The small molecule below binds the protein below.
Small molecule (SMILES): CC(=O)N[C@H]1[C@H](O[C@H]2[C@H](O)[C@@H](NC(C)=O)CO[C@@H]2CO)O[C@H](CO)[C@@H](O)[C@@H]1O

Sequence of chain 1.D:
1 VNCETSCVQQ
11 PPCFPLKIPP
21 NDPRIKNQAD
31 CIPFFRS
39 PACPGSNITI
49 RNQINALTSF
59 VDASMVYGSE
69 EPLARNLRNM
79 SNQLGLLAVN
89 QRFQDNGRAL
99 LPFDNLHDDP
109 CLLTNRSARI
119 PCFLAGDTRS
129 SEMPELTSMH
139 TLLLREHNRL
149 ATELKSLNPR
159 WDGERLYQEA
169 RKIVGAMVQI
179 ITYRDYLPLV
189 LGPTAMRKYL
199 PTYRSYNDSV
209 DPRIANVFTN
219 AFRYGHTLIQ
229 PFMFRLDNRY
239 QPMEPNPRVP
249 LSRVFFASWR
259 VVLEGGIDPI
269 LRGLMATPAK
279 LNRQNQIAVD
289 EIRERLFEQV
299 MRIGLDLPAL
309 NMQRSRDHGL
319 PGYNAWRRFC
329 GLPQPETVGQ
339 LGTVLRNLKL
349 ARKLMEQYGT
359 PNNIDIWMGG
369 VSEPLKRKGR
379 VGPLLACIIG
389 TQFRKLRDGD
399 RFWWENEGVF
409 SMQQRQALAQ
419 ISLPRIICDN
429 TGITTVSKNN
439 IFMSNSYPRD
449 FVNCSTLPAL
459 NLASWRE

Binding-site contacts:
Ligand atom O6 contacts residue LEU261 of chain 1.D at 3.8 Å.
Ligand atom C3 contacts residue ASN113 of chain 1.D at 3.8 Å.
Ligand atom O5 contacts residue ALA116 of chain 1.D at 4.2 Å.
Ligand atom C2 contacts residue TRP257 of chain 1.D at 4.1 Å (hydrophobic).
Ligand atom C1 contacts residue TRP257 of chain 1.D at 4.2 Å (hydrophobic).
Ligand atom O5 contacts residue LEU261 of chain 1.D at 4.2 Å.
Ligand atom C5 contacts residue ASN113 of chain 1.D at 3.6 Å.
Ligand atom C6 contacts residue LEU261 of chain 1.D at 3.9 Å (hydrophobic).
Ligand atom O5 contacts residue ASN113 of chain 1.D at 2.3 Å (h-bond).
Ligand atom N2 contacts residue ASN113 of chain 1.D at 2.8 Å (h-bond).
Ligand atom C1 contacts residue ASN113 of chain 1.D at 1.4 Å.
Ligand atom O5 contacts residue TRP257 of chain 1.D at 3.8 Å.
Ligand atom C2 contacts residue ASN113 of chain 1.D at 2.5 Å.
Ligand atom C1 contacts residue SER115 of chain 1.D at 4.5 Å.
Ligand atom O7 contacts residue ASN113 of chain 1.D at 3.9 Å.
Ligand atom C1 contacts residue ALA116 of chain 1.D at 4.5 Å (hydrophobic).
Ligand atom C7 contacts residue TRP257 of chain 1.D at 4.4 Å (hydrophobic).
Ligand atom C4 contacts residue ASN113 of chain 1.D at 4.2 Å.
Ligand atom C7 contacts residue ASN113 of chain 1.D at 3.5 Å.
Ligand atom O7 contacts residue TRP257 of chain 1.D at 3.5 Å.